The protein below binds the small molecule below.
Small molecule (SMILES): [H]/N=C(\OCc1cc[n+](Cc2ccccc2)cc1)C(Cl)(Cl)Cl

Binding-site contacts:
Ligand atom CAI contacts residue TYR332 of chain 1.A at 4.1 Å (hydrophobic).
Ligand atom CAG contacts residue TRP82 of chain 1.A at 3.9 Å (hydrophobic).
Ligand atom CAE contacts residue TYR440 of chain 1.A at 3.6 Å (hydrophobic).
Ligand atom CAI contacts residue TRP82 of chain 1.A at 3.6 Å (hydrophobic).
Ligand atom CAG contacts residue TRP430 of chain 1.A at 3.6 Å (hydrophobic).
Ligand atom CAE contacts residue ALA328 of chain 1.A at 3.6 Å (hydrophobic).
Ligand atom CLD contacts residue GLY116 of chain 1.A at 4.0 Å.
Ligand atom CAN contacts residue TYR332 of chain 1.A at 4.2 Å (hydrophobic).
Ligand atom CLC contacts residue SER287 of chain 1.A at 3.2 Å.
Ligand atom OAP contacts residue PRO285 of chain 1.A at 3.5 Å (h-bond).
Ligand atom CAN contacts residue PRO285 of chain 1.A at 3.5 Å (hydrophobic).
Ligand atom NAA contacts residue PRO285 of chain 1.A at 2.8 Å (h-bond).
Ligand atom CAO contacts residue TRP82 of chain 1.A at 3.5 Å (hydrophobic).
Ligand atom CAQ contacts residue PRO285 of chain 1.A at 3.2 Å (hydrophobic).
Ligand atom CLB contacts residue GLY116 of chain 1.A at 3.7 Å.
Ligand atom CAF contacts residue TYR440 of chain 1.A at 4.1 Å (hydrophobic).
Ligand atom CAM contacts residue TYR332 of chain 1.A at 4.2 Å (hydrophobic).
Ligand atom CAU contacts residue PRO285 of chain 1.A at 4.2 Å (hydrophobic).
Ligand atom NAA contacts residue LEU286 of chain 1.A at 4.2 Å.
Ligand atom CLD contacts residue THR120 of chain 1.A at 4.2 Å.
Ligand atom CLC contacts residue LEU286 of chain 1.A at 3.8 Å.
Ligand atom NAA contacts residue PHE329 of chain 1.A at 3.0 Å.
Ligand atom CAS contacts residue TRP82 of chain 1.A at 3.5 Å (hydrophobic).
Ligand atom CAE contacts residue MET437 of chain 1.A at 3.5 Å (hydrophobic).
Ligand atom CAK contacts residue ASP70 of chain 1.A at 4.2 Å.
Ligand atom CLB contacts residue GLY117 of chain 1.A at 3.6 Å.
Ligand atom CLB contacts residue SBG198 of chain 1.A at 4.1 Å.
Ligand atom CLC contacts residue PRO285 of chain 1.A at 3.8 Å.
Ligand atom CAF contacts residue TRP82 of chain 1.A at 4.0 Å (hydrophobic).
Ligand atom CAJ contacts residue TYR332 of chain 1.A at 4.1 Å (hydrophobic).
Ligand atom CAG contacts residue MET437 of chain 1.A at 3.8 Å (hydrophobic).
Ligand atom CAM contacts residue ASP70 of chain 1.A at 4.0 Å.
Ligand atom CAI contacts residue TRP430 of chain 1.A at 4.0 Å (hydrophobic).
Ligand atom CAE contacts residue TRP82 of chain 1.A at 4.1 Å (hydrophobic).
Ligand atom CAF contacts residue HIS438 of chain 1.A at 3.1 Å.
Ligand atom CAG contacts residue ALA328 of chain 1.A at 3.9 Å (hydrophobic).
Ligand atom CAE contacts residue HIS438 of chain 1.A at 3.5 Å.
Ligand atom CAJ contacts residue PHE329 of chain 1.A at 3.7 Å (hydrophobic).
Ligand atom CAR contacts residue TYR332 of chain 1.A at 4.2 Å (hydrophobic).
Ligand atom CAH contacts residue TRP82 of chain 1.A at 3.7 Å (hydrophobic).

Sequence of chain 1.A:
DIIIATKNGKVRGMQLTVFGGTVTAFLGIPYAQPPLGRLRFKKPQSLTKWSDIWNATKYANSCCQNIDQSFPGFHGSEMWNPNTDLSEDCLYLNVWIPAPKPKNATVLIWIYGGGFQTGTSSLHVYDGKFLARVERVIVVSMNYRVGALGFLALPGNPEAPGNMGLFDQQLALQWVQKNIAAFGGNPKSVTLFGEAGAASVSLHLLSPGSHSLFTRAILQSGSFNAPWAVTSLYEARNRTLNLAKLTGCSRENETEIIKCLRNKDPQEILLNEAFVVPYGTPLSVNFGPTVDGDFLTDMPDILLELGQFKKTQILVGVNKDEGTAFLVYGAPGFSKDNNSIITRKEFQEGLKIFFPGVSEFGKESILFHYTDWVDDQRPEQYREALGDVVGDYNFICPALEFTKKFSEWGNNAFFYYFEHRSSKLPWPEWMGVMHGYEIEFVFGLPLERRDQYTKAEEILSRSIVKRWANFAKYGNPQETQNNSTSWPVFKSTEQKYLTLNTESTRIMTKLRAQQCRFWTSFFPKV